Sequence of chain 30.B:
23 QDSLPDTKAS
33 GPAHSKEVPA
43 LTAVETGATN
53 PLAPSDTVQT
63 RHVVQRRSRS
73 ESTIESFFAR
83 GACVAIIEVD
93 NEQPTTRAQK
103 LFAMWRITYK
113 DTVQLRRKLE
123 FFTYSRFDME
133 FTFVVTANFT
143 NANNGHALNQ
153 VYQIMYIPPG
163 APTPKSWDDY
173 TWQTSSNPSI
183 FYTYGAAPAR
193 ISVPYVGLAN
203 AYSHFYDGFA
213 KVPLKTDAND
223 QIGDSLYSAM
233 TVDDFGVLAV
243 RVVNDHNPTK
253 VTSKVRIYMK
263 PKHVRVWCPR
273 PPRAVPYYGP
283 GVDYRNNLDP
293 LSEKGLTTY

Sequence of chain 26.D:
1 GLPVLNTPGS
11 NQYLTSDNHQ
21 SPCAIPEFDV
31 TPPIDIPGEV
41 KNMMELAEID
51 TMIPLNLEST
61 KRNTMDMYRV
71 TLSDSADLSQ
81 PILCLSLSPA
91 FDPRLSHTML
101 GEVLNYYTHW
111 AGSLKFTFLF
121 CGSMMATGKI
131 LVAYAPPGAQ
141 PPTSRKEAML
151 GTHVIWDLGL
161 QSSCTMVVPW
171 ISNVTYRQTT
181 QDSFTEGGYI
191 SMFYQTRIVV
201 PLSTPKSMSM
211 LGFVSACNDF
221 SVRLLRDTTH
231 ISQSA

The small molecule below binds the protein below.
Small molecule (SMILES): Cc1cc(CCCCCCCOc2ccc(C3=NCCO3)cc2)on1

Binding-site contacts:
Ligand atom C4B contacts residue ILE193 of chain 30.B at 3.8 Å (hydrophobic).
Ligand atom C2C contacts residue PHE237 of chain 30.B at 3.8 Å (hydrophobic).
Ligand atom O1 contacts residue TYR204 of chain 30.B at 3.6 Å.
Ligand atom C4C contacts residue PHE237 of chain 30.B at 3.6 Å (hydrophobic).
Ligand atom N3A contacts residue TYR158 of chain 30.B at 3.7 Å.
Ligand atom C5A contacts residue ILE156 of chain 30.B at 3.2 Å (hydrophobic).
Ligand atom O1B contacts residue PHE133 of chain 30.B at 3.9 Å.
Ligand atom C6B contacts residue PHE133 of chain 30.B at 3.5 Å (hydrophobic).
Ligand atom N3A contacts residue PRO180 of chain 30.B at 3.7 Å.
Ligand atom C4B contacts residue TYR158 of chain 30.B at 3.8 Å (hydrophobic).
Ligand atom N2 contacts residue TYR111 of chain 30.B at 3.1 Å.
Ligand atom N3A contacts residue ALA24 of chain 30.D at 3.9 Å.
Ligand atom C2B contacts residue TYR158 of chain 30.B at 3.5 Å (hydrophobic).
Ligand atom C5A contacts residue ILE182 of chain 30.B at 3.5 Å (hydrophobic).
Ligand atom C3 contacts residue PHE237 of chain 30.B at 3.7 Å (hydrophobic).
Ligand atom C5B contacts residue LEU240 of chain 30.B at 3.5 Å (hydrophobic).
Ligand atom C2A contacts residue ILE193 of chain 30.B at 3.9 Å (hydrophobic).
Ligand atom C3 contacts residue TYR111 of chain 30.B at 3.2 Å (hydrophobic).
Ligand atom C6C contacts residue VAL198 of chain 30.B at 3.9 Å (hydrophobic).
Ligand atom C4A contacts residue PRO180 of chain 30.B at 3.3 Å (hydrophobic).
Ligand atom C4A contacts residue SER181 of chain 30.B at 3.8 Å.
Ligand atom N2 contacts residue TYR204 of chain 30.B at 3.8 Å.
Ligand atom C4A contacts residue ILE182 of chain 30.B at 3.9 Å (hydrophobic).
Ligand atom O1 contacts residue TYR111 of chain 30.B at 3.5 Å.
Ligand atom C7C contacts residue TYR158 of chain 30.B at 3.8 Å (hydrophobic).
Ligand atom O1A contacts residue PHE135 of chain 30.B at 3.8 Å.
Ligand atom C6C contacts residue PHE237 of chain 30.B at 3.9 Å (hydrophobic).
Ligand atom C4C contacts residue VAL198 of chain 30.B at 3.8 Å (hydrophobic).
Ligand atom C31 contacts residue TYR111 of chain 30.B at 3.7 Å (hydrophobic).
Ligand atom C5B contacts residue ILE193 of chain 30.B at 3.9 Å (hydrophobic).
Ligand atom C2A contacts residue TYR158 of chain 30.B at 3.9 Å (hydrophobic).
Ligand atom C4 contacts residue TYR111 of chain 30.B at 3.6 Å (hydrophobic).
Ligand atom C3B contacts residue TYR158 of chain 30.B at 3.4 Å (hydrophobic).
Ligand atom C5C contacts residue VAL195 of chain 30.B at 3.8 Å (hydrophobic).
Ligand atom O1 contacts residue PHE129 of chain 30.B at 3.8 Å.
Ligand atom C2B contacts residue VAL195 of chain 30.B at 3.9 Å (hydrophobic).
Ligand atom C31 contacts residue PHE237 of chain 30.B at 3.8 Å (hydrophobic).
Ligand atom O1B contacts residue ILE109 of chain 30.B at 3.8 Å.
Ligand atom C4 contacts residue PHE237 of chain 30.B at 3.1 Å (hydrophobic).
Ligand atom C5 contacts residue TYR111 of chain 30.B at 3.8 Å (hydrophobic).

Sequence of chain 30.D:
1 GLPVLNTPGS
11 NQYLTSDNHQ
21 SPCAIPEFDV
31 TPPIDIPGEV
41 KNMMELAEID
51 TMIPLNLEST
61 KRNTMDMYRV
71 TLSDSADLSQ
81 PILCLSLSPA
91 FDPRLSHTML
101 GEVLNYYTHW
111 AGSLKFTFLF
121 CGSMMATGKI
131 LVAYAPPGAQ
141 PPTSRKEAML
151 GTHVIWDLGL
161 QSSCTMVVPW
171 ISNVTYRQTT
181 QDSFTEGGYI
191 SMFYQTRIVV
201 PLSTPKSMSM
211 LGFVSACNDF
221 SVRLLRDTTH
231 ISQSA